Binding-site contacts:
Ligand atom C1 contacts residue HIS28 of chain 1.H at 3.9 Å.
Ligand atom C5 contacts residue ARG357 of chain 1.H at 3.8 Å.
Ligand atom C2 contacts residue TRP326 of chain 1.H at 3.8 Å (hydrophobic).
Ligand atom O1B contacts residue ARG170 of chain 1.H at 3.2 Å (salt-bridge).
Ligand atom C1 contacts residue ARG170 of chain 1.H at 3.5 Å.
Ligand atom O3 contacts residue ARG357 of chain 1.H at 3.3 Å (salt-bridge).
Ligand atom C4 contacts residue TRP326 of chain 1.H at 3.7 Å (hydrophobic).
Ligand atom C1 contacts residue ZN1 of chain 1.OA at 3.0 Å.
Ligand atom O5A contacts residue TYR50 of chain 1.H at 3.8 Å.
Ligand atom C2 contacts residue TRP325 of chain 1.H at 3.7 Å (hydrophobic).
Ligand atom O5B contacts residue ASP355 of chain 1.H at 3.4 Å (salt-bridge).
Ligand atom O4 contacts residue HIS49 of chain 1.H at 2.9 Å (h-bond).
Ligand atom O1A contacts residue ARG170 of chain 1.H at 2.8 Å (salt-bridge).
Ligand atom O2 contacts residue TRP325 of chain 1.H at 3.0 Å (h-bond).
Ligand atom C4 contacts residue ARG357 of chain 1.H at 3.9 Å.
Ligand atom C4 contacts residue HIS49 of chain 1.H at 3.9 Å.
Ligand atom O4 contacts residue TRP326 of chain 1.H at 3.8 Å.
Ligand atom C1 contacts residue TRP325 of chain 1.H at 3.9 Å (hydrophobic).
Ligand atom C3 contacts residue ARG357 of chain 1.H at 3.8 Å.
Ligand atom O4 contacts residue ARG357 of chain 1.H at 3.0 Å (salt-bridge).
Ligand atom O1A contacts residue SER223 of chain 1.H at 4.0 Å.
Ligand atom C5 contacts residue TYR50 of chain 1.H at 3.8 Å (hydrophobic).
Ligand atom O3 contacts residue HIS28 of chain 1.H at 2.9 Å (h-bond).
Ligand atom O1B contacts residue HIS28 of chain 1.H at 3.2 Å (h-bond).
Ligand atom O2 contacts residue HIS28 of chain 1.H at 3.7 Å.
Ligand atom O5A contacts residue HIS49 of chain 1.H at 3.0 Å (h-bond).
Ligand atom C1 contacts residue MET258 of chain 1.H at 3.8 Å (hydrophobic).
Ligand atom O5B contacts residue TYR50 of chain 1.H at 3.2 Å (h-bond).
Ligand atom C5 contacts residue HIS49 of chain 1.H at 3.7 Å.
Ligand atom O2 contacts residue ZN1 of chain 1.OA at 2.2 Å.
Ligand atom O1B contacts residue HIS26 of chain 1.H at 3.4 Å (h-bond).
Ligand atom O5B contacts residue TRP326 of chain 1.H at 3.9 Å.
Ligand atom O1B contacts residue MET258 of chain 1.H at 3.1 Å.
Ligand atom O3 contacts residue ZN1 of chain 1.OA at 3.3 Å.
Ligand atom C2 contacts residue ZN1 of chain 1.OA at 3.1 Å.
Ligand atom C5 contacts residue ASP355 of chain 1.H at 4.0 Å.
Ligand atom O5A contacts residue ARG357 of chain 1.H at 2.8 Å (salt-bridge).
Ligand atom O1B contacts residue ZN1 of chain 1.OA at 2.2 Å.
Ligand atom O2 contacts residue ASP355 of chain 1.H at 3.0 Å (salt-bridge).
Ligand atom C3 contacts residue ZN1 of chain 1.OA at 3.8 Å.

Sequence of chain 1.H:
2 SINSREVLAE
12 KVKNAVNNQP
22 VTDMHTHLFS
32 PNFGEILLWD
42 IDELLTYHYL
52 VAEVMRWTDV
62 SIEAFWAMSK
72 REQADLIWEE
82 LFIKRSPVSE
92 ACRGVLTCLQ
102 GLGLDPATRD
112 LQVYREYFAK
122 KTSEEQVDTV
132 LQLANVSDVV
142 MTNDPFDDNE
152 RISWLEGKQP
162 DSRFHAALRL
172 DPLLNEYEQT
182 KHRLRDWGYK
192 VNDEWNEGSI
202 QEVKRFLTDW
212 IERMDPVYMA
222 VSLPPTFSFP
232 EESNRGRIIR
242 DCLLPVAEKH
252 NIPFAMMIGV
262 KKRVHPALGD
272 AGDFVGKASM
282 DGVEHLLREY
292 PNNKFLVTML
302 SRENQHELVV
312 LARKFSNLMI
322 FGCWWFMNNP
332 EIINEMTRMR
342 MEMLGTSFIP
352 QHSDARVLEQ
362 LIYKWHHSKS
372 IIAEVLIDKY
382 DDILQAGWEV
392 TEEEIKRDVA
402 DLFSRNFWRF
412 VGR

A small-molecule ligand and the protein it binds are described below.
Small molecule (SMILES): O=C(O)[C@@H](O)C(O)[C@H](O)C(=O)O